Binding-site contacts:
Ligand atom C5 contacts residue THR730 of chain 1.A at 4.3 Å.
Ligand atom C5 contacts residue ARG543 of chain 1.A at 3.5 Å.
Ligand atom O4 contacts residue THR730 of chain 1.A at 4.2 Å.
Ligand atom O7 contacts residue ASN546 of chain 1.A at 3.4 Å.
Ligand atom C3 contacts residue THR730 of chain 1.A at 3.6 Å.
Ligand atom O5 contacts residue ASN546 of chain 1.A at 2.3 Å (h-bond).
Ligand atom O7 contacts residue LEU729 of chain 1.A at 3.3 Å (h-bond).
Ligand atom C2 contacts residue ASN546 of chain 1.A at 2.6 Å.
Ligand atom O3 contacts residue THR730 of chain 1.A at 3.3 Å (h-bond).
Ligand atom O5 contacts residue THR730 of chain 1.A at 4.3 Å.
Ligand atom C4 contacts residue ASN546 of chain 1.A at 4.2 Å.
Ligand atom C1 contacts residue ASN546 of chain 1.A at 1.5 Å.
Ligand atom C3 contacts residue ASN546 of chain 1.A at 3.6 Å.
Ligand atom C7 contacts residue LEU729 of chain 1.A at 4.3 Å (hydrophobic).
Ligand atom C6 contacts residue ARG543 of chain 1.A at 3.5 Å.
Ligand atom O6 contacts residue ARG543 of chain 1.A at 2.5 Å (salt-bridge).
Ligand atom C4 contacts residue THR730 of chain 1.A at 3.3 Å.
Ligand atom O5 contacts residue ARG543 of chain 1.A at 4.1 Å.
Ligand atom C2 contacts residue THR730 of chain 1.A at 3.6 Å.
Ligand atom O6 contacts residue NAG1 of chain 1.O at 2.4 Å (h-bond).
Ligand atom C7 contacts residue ASN546 of chain 1.A at 3.6 Å.
Ligand atom O4 contacts residue ARG543 of chain 1.A at 4.3 Å.
Ligand atom N2 contacts residue ASN546 of chain 1.A at 3.6 Å (h-bond).
Ligand atom O7 contacts residue THR730 of chain 1.A at 3.4 Å.
Ligand atom O3 contacts residue ASN546 of chain 1.A at 3.6 Å.
Ligand atom C5 contacts residue ASN546 of chain 1.A at 3.6 Å.
Ligand atom C6 contacts residue NAG1 of chain 1.O at 3.5 Å.

Sequence of chain 1.A:
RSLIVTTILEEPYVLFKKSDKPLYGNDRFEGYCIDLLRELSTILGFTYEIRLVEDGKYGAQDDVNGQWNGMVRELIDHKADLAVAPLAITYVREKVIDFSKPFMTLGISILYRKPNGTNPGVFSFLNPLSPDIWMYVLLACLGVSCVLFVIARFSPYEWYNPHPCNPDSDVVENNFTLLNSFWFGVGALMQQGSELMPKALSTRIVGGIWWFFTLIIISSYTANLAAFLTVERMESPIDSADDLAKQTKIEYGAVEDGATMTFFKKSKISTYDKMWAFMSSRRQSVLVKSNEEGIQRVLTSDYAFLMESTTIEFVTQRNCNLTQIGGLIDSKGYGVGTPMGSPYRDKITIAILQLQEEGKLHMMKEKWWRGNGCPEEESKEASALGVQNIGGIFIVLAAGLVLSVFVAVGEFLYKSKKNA

The protein below binds the small molecule below.
Small molecule (SMILES): CC(=O)N[C@H]1[C@H](O[C@H]2[C@H](O)[C@@H](NC(C)=O)CO[C@@H]2CO)O[C@H](CO)[C@@H](O)[C@@H]1O